Binding-site contacts:
Ligand atom C5 contacts residue ASN633 of chain 1.A at 3.7 Å.
Ligand atom C1 contacts residue ASN633 of chain 1.A at 1.4 Å.
Ligand atom C8 contacts residue TYR631 of chain 1.A at 3.8 Å (hydrophobic).
Ligand atom C2 contacts residue ASN633 of chain 1.A at 2.5 Å.
Ligand atom N2 contacts residue ASN633 of chain 1.A at 2.9 Å (h-bond).
Ligand atom C3 contacts residue ASN633 of chain 1.A at 3.8 Å.
Ligand atom O5 contacts residue ASN633 of chain 1.A at 2.4 Å (h-bond).
Ligand atom O7 contacts residue ASN633 of chain 1.A at 3.0 Å (h-bond).
Ligand atom C7 contacts residue ASN633 of chain 1.A at 3.1 Å.
Ligand atom C4 contacts residue ASN633 of chain 1.A at 4.2 Å.
Ligand atom C8 contacts residue ASN633 of chain 1.A at 4.3 Å.

This protein binds this small molecule.
Small molecule (SMILES): CC(=O)N[C@@H]1[C@@H](O)[C@H](O)[C@@H](CO)O[C@H]1O

Sequence of chain 1.A:
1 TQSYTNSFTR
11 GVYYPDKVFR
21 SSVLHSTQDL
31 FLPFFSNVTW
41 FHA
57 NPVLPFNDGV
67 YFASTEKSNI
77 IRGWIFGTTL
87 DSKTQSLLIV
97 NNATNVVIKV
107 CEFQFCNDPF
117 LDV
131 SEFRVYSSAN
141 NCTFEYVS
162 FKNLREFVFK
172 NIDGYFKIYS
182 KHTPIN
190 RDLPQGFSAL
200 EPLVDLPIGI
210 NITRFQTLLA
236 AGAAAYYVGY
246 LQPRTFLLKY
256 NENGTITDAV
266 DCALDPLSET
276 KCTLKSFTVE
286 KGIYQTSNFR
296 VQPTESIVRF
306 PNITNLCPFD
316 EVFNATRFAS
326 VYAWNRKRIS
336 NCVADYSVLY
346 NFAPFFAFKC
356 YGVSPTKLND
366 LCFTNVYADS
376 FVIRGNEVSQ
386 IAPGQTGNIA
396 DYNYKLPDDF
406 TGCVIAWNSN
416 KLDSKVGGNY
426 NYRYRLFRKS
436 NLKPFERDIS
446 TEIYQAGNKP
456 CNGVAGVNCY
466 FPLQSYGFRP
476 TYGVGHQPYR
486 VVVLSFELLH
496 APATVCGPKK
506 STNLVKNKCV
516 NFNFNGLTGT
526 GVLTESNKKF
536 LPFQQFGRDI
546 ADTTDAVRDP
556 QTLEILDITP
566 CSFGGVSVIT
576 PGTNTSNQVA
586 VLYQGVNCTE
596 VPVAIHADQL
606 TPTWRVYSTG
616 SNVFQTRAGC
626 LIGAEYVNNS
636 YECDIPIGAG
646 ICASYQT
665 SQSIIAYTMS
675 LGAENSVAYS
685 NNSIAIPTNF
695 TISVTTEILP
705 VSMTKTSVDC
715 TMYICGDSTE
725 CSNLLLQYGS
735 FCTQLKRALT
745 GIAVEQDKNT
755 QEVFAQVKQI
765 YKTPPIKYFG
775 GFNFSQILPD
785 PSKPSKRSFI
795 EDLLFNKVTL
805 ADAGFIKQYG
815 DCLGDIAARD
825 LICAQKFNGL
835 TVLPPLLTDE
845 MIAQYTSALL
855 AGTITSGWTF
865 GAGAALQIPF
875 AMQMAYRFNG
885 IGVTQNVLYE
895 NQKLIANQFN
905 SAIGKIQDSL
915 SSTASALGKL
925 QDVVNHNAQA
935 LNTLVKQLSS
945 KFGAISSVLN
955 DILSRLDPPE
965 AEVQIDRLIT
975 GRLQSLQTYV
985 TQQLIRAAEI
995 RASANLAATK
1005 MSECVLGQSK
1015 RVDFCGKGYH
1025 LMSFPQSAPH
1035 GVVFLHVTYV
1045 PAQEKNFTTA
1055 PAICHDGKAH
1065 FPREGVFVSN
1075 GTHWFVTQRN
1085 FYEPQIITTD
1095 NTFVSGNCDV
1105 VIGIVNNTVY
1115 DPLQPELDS